Binding-site contacts:
Ligand atom O6 contacts residue GLY156 of chain 16.E at 4.5 Å.
Ligand atom C4 contacts residue ASN153 of chain 16.E at 4.2 Å.
Ligand atom O6 contacts residue ASN153 of chain 16.E at 4.5 Å.
Ligand atom O6 contacts residue HIS149 of chain 16.E at 3.0 Å (h-bond).
Ligand atom C3 contacts residue HIS149 of chain 16.E at 4.5 Å.
Ligand atom C7 contacts residue HIS149 of chain 16.E at 4.5 Å.
Ligand atom C4 contacts residue HIS149 of chain 16.E at 4.4 Å.
Ligand atom C2 contacts residue ASN153 of chain 16.E at 2.4 Å.
Ligand atom C1 contacts residue THR155 of chain 16.E at 4.0 Å.
Ligand atom O5 contacts residue HIS158 of chain 16.E at 3.1 Å (h-bond).
Ligand atom C1 contacts residue HIS149 of chain 16.E at 3.6 Å.
Ligand atom O5 contacts residue THR155 of chain 16.E at 4.3 Å.
Ligand atom C6 contacts residue HIS149 of chain 16.E at 4.2 Å.
Ligand atom O7 contacts residue ASN153 of chain 16.E at 3.3 Å (h-bond).
Ligand atom O5 contacts residue ASN153 of chain 16.E at 2.3 Å (h-bond).
Ligand atom O5 contacts residue HIS149 of chain 16.E at 3.5 Å (h-bond).
Ligand atom C5 contacts residue HIS158 of chain 16.E at 4.2 Å.
Ligand atom O3 contacts residue HIS149 of chain 16.E at 4.2 Å.
Ligand atom C1 contacts residue HIS158 of chain 16.E at 3.9 Å.
Ligand atom C5 contacts residue ASN153 of chain 16.E at 3.6 Å.
Ligand atom C2 contacts residue HIS149 of chain 16.E at 3.7 Å.
Ligand atom C5 contacts residue HIS149 of chain 16.E at 4.4 Å.
Ligand atom C8 contacts residue GLY102 of chain 16.C at 3.3 Å.
Ligand atom C1 contacts residue ASN153 of chain 16.E at 1.4 Å.
Ligand atom O7 contacts residue HIS149 of chain 16.E at 3.6 Å.
Ligand atom C6 contacts residue HIS158 of chain 16.E at 4.0 Å.
Ligand atom O6 contacts residue HIS158 of chain 16.E at 2.8 Å (h-bond).
Ligand atom C3 contacts residue ASN153 of chain 16.E at 3.8 Å.
Ligand atom C7 contacts residue ASN153 of chain 16.E at 3.3 Å.
Ligand atom N2 contacts residue ASN153 of chain 16.E at 2.9 Å (h-bond).
Ligand atom C8 contacts residue ASN153 of chain 16.E at 4.0 Å.

Sequence of chain 16.E:
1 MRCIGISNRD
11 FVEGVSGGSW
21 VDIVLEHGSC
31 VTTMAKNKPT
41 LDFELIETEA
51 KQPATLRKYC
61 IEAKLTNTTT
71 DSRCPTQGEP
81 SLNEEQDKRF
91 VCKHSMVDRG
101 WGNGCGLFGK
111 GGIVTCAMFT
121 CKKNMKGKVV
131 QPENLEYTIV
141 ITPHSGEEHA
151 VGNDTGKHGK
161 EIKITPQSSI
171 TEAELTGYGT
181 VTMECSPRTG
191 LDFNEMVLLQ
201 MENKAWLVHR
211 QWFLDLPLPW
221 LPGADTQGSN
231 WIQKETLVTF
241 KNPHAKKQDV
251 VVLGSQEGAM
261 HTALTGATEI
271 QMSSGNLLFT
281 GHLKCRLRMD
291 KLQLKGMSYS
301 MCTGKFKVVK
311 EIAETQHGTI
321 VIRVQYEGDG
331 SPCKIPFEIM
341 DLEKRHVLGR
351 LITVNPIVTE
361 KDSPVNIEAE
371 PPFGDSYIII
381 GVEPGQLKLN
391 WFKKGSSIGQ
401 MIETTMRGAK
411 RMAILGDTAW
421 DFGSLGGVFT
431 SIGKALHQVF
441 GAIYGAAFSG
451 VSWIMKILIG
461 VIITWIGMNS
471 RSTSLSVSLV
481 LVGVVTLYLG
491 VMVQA

The protein below binds the small molecule below.
Small molecule (SMILES): CC(=O)N[C@H]1[C@H](O[C@H]2[C@H](O)[C@@H](NC(C)=O)CO[C@@H]2CO)O[C@H](CO)[C@@H](O)[C@@H]1O

Sequence of chain 16.C:
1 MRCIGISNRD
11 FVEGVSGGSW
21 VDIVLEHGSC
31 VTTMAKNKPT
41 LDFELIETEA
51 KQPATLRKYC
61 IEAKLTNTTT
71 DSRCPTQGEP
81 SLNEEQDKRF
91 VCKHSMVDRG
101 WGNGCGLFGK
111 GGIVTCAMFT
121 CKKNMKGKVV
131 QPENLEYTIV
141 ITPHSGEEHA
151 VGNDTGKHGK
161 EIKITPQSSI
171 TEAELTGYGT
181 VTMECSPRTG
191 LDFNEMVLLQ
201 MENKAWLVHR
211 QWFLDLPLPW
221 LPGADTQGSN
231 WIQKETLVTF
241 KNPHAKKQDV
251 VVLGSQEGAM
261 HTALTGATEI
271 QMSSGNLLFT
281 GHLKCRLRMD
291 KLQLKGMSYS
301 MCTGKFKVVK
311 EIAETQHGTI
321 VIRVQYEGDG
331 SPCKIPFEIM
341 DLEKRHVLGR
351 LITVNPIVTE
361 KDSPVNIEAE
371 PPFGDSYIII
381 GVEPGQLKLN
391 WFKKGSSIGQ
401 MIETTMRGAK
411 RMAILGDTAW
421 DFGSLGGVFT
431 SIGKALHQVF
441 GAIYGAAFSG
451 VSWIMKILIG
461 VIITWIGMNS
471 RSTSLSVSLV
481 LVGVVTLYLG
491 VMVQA